Sequence of chain 4.C:
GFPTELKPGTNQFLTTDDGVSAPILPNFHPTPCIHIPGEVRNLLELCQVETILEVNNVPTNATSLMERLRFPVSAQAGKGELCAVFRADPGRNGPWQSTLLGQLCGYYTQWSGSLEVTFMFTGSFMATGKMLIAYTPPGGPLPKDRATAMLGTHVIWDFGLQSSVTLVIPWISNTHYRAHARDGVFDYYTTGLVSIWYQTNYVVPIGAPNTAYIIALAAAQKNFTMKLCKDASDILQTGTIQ

Sequence of chain 3.A:
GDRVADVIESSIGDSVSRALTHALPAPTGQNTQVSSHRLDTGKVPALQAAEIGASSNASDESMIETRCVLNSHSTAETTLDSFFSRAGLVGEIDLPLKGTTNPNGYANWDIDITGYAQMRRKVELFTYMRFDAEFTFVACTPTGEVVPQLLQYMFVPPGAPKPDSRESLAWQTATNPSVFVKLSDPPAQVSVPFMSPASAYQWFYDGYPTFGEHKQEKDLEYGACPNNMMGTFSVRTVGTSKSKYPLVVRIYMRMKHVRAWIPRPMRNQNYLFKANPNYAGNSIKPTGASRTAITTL

Sequence of chain 3.C:
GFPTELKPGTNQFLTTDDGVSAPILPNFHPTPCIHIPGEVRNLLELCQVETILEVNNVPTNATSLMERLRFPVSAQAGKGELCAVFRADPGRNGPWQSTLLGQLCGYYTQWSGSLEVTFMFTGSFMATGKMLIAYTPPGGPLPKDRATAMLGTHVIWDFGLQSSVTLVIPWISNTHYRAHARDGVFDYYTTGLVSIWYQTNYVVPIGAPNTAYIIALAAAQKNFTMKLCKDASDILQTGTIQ

Binding-site contacts:
Ligand atom CAT contacts residue TYR201 of chain 3.A at 3.5 Å (hydrophobic).
Ligand atom CBC contacts residue ASN228 of chain 3.A at 3.9 Å.
Ligand atom CAG contacts residue PHE137 of chain 3.A at 3.7 Å (hydrophobic).
Ligand atom CAA contacts residue PRO177 of chain 3.A at 3.8 Å (hydrophobic).
Ligand atom CAU contacts residue TRP203 of chain 3.A at 3.7 Å (hydrophobic).
Ligand atom OAW contacts residue ILE111 of chain 3.A at 3.6 Å.
Ligand atom CAY contacts residue PHE155 of chain 3.A at 3.8 Å (hydrophobic).
Ligand atom CAU contacts residue TYR201 of chain 3.A at 3.8 Å (hydrophobic).
Ligand atom CAL contacts residue ILE111 of chain 3.A at 3.6 Å (hydrophobic).
Ligand atom CAH contacts residue GLN202 of chain 3.A at 3.7 Å.
Ligand atom CAX contacts residue TRP203 of chain 3.A at 3.6 Å (hydrophobic).
Ligand atom CAD contacts residue ASN228 of chain 3.A at 3.5 Å.
Ligand atom CAK contacts residue MET195 of chain 3.A at 3.6 Å (hydrophobic).
Ligand atom OAW contacts residue MET195 of chain 3.A at 3.5 Å.
Ligand atom CAK contacts residue VAL192 of chain 3.A at 3.1 Å (hydrophobic).
Ligand atom CAM contacts residue ILE24 of chain 3.C at 3.7 Å (hydrophobic).
Ligand atom CAN contacts residue PHE155 of chain 3.A at 3.6 Å (hydrophobic).
Ligand atom CBC contacts residue TRP203 of chain 3.A at 3.2 Å (hydrophobic).
Ligand atom CAM contacts residue VAL192 of chain 3.A at 3.3 Å (hydrophobic).
Ligand atom CAZ contacts residue MET195 of chain 3.A at 3.9 Å (hydrophobic).
Ligand atom CAE contacts residue ASP112 of chain 3.A at 3.7 Å.
Ligand atom CAR contacts residue PHE135 of chain 3.A at 3.4 Å (hydrophobic).
Ligand atom OAB contacts residue ASP112 of chain 3.A at 3.5 Å.
Ligand atom CAC contacts residue PHE233 of chain 3.A at 3.1 Å (hydrophobic).
Ligand atom CAC contacts residue PHE137 of chain 3.A at 3.8 Å (hydrophobic).
Ligand atom OAB contacts residue ILE113 of chain 3.A at 3.2 Å (h-bond).
Ligand atom NBE contacts residue TRP203 of chain 3.A at 3.2 Å.
Ligand atom CAJ contacts residue ILE111 of chain 3.A at 3.3 Å (hydrophobic).
Ligand atom CAI contacts residue ASP112 of chain 3.A at 3.5 Å.
Ligand atom NBE contacts residue ASN228 of chain 3.A at 3.9 Å.
Ligand atom CAH contacts residue TRP203 of chain 3.A at 3.5 Å (hydrophobic).
Ligand atom CAI contacts residue TRP203 of chain 3.A at 3.6 Å (hydrophobic).
Ligand atom CAU contacts residue ASN228 of chain 3.A at 3.6 Å.
Ligand atom CAA contacts residue ILE24 of chain 3.C at 3.8 Å (hydrophobic).
Ligand atom CAI contacts residue THR114 of chain 3.A at 3.8 Å.
Ligand atom CAE contacts residue THR114 of chain 3.A at 3.5 Å.
Ligand atom CAH contacts residue ASN228 of chain 3.A at 3.2 Å.
Ligand atom CAD contacts residue GLN202 of chain 3.A at 3.5 Å.
Ligand atom CAP contacts residue ILE111 of chain 3.A at 3.8 Å (hydrophobic).
Ligand atom CAG contacts residue PHE233 of chain 3.A at 3.2 Å (hydrophobic).

This small molecule binds to this protein.
Small molecule (SMILES): Cc1cccc(-c2ccc(OCCCCCN3CCN(c4ccncc4)C3=O)cc2)c1